Sequence of chain 1.A:
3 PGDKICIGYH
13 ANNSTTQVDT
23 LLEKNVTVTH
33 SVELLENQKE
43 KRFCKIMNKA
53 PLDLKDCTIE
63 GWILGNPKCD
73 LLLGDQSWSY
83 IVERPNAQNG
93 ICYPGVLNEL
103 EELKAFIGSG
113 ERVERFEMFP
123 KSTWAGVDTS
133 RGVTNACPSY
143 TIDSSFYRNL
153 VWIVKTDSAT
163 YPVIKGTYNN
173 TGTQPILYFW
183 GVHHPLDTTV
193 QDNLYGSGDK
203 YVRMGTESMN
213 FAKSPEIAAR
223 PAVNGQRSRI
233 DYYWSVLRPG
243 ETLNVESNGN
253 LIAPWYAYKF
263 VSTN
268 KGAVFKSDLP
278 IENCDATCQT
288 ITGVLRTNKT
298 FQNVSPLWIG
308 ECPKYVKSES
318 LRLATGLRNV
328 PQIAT

This small molecule binds to this protein.
Small molecule (SMILES): CC(=O)N[C@@H]1[C@@H](O)[C@H](O)[C@@H](CO)O[C@H]1O

Binding-site contacts:
Ligand atom C5 contacts residue GLN19 of chain 1.A at 4.4 Å.
Ligand atom C4 contacts residue ASN27 of chain 1.A at 4.3 Å.
Ligand atom C1 contacts residue GLN19 of chain 1.A at 3.6 Å.
Ligand atom C7 contacts residue ASN27 of chain 1.A at 3.4 Å.
Ligand atom O6 contacts residue ASN27 of chain 1.A at 3.8 Å.
Ligand atom N2 contacts residue ASN27 of chain 1.A at 3.4 Å (h-bond).
Ligand atom O5 contacts residue ASN27 of chain 1.A at 2.2 Å (h-bond).
Ligand atom O5 contacts residue GLN19 of chain 1.A at 3.7 Å.
Ligand atom C5 contacts residue ASN27 of chain 1.A at 3.4 Å.
Ligand atom C2 contacts residue ASN27 of chain 1.A at 2.8 Å.
Ligand atom C6 contacts residue ASN27 of chain 1.A at 4.4 Å.
Ligand atom C1 contacts residue ASN27 of chain 1.A at 1.5 Å.
Ligand atom O6 contacts residue GLN19 of chain 1.A at 4.0 Å.
Ligand atom O7 contacts residue ASN27 of chain 1.A at 3.2 Å (h-bond).
Ligand atom O7 contacts residue ASP21 of chain 1.A at 4.1 Å.
Ligand atom C3 contacts residue ASN27 of chain 1.A at 4.0 Å.